A small-molecule ligand and the protein it binds are described below.
Small molecule (SMILES): CC(C)C[C@H](NC(=O)OCC(C)(C)Sc1cccc(Cl)c1)C(=O)N[C@@H](C[C@@H]1CCNC1=O)[C@@H](O)S(=O)(=O)O

Binding-site contacts:
Ligand atom C14 contacts residue VLU1 of chain 1.D at 0.1 Å.
Ligand atom N10 contacts residue HIS168 of chain 1.A at 2.9 Å (h-bond).
Ligand atom C26 contacts residue VLU1 of chain 1.D at 0.0 Å.
Ligand atom N03 contacts residue VLU1 of chain 1.D at 0.1 Å (h-bond).
Ligand atom C19 contacts residue CYS149 of chain 1.A at 1.8 Å (hydrophobic).
Ligand atom C17 contacts residue VLU1 of chain 1.D at 0.4 Å.
Ligand atom C34 contacts residue VLU1 of chain 1.D at 0.0 Å.
Ligand atom C06 contacts residue VLU1 of chain 1.D at 0.1 Å.
Ligand atom O18 contacts residue HIS167 of chain 1.A at 2.9 Å (h-bond).
Ligand atom N10 contacts residue VLU1 of chain 1.D at 0.1 Å (h-bond).
Ligand atom N15 contacts residue VLU1 of chain 1.D at 0.1 Å (h-bond).
Ligand atom C28 contacts residue VLU1 of chain 1.D at 0.0 Å.
Ligand atom C30 contacts residue VLU1 of chain 1.D at 0.0 Å.
Ligand atom C19 contacts residue VLU1 of chain 1.D at 0.1 Å.
Ligand atom C12 contacts residue VLU1 of chain 1.D at 0.1 Å.
Ligand atom CL33 contacts residue VLU1 of chain 1.D at 0.0 Å.
Ligand atom C09 contacts residue VLU1 of chain 1.D at 0.1 Å.
Ligand atom S27 contacts residue VLU1 of chain 1.D at 0.0 Å (h-bond).
Ligand atom C02 contacts residue VLU1 of chain 1.D at 0.0 Å.
Ligand atom N03 contacts residue GLN193 of chain 1.A at 2.7 Å (h-bond).
Ligand atom C23 contacts residue VLU1 of chain 1.D at 0.0 Å.
Ligand atom C11 contacts residue CYS149 of chain 1.A at 2.7 Å (hydrophobic).
Ligand atom C31 contacts residue VLU1 of chain 1.D at 0.0 Å.
Ligand atom C32 contacts residue VLU1 of chain 1.D at 0.0 Å.
Ligand atom C07 contacts residue VLU1 of chain 1.D at 0.1 Å.
Ligand atom C29 contacts residue VLU1 of chain 1.D at 0.0 Å.
Ligand atom O21 contacts residue VLU1 of chain 1.D at 0.1 Å (h-bond).
Ligand atom C11 contacts residue VLU1 of chain 1.D at 0.1 Å.
Ligand atom C05 contacts residue VLU1 of chain 1.D at 0.1 Å.
Ligand atom C04 contacts residue VLU1 of chain 1.D at 0.1 Å.
Ligand atom C16 contacts residue VLU1 of chain 1.D at 0.1 Å.
Ligand atom C08 contacts residue VLU1 of chain 1.D at 0.2 Å.
Ligand atom C24 contacts residue VLU1 of chain 1.D at 0.0 Å.
Ligand atom O22 contacts residue VLU1 of chain 1.D at 0.0 Å (h-bond).
Ligand atom O20 contacts residue CYS149 of chain 1.A at 2.7 Å (h-bond).
Ligand atom O18 contacts residue VLU1 of chain 1.D at 0.2 Å (h-bond).
Ligand atom O20 contacts residue VLU1 of chain 1.D at 1.4 Å.
Ligand atom C13 contacts residue VLU1 of chain 1.D at 0.1 Å.
Ligand atom C25 contacts residue VLU1 of chain 1.D at 0.0 Å.
Ligand atom O01 contacts residue VLU1 of chain 1.D at 0.1 Å (h-bond).

Sequence of chain 1.A:
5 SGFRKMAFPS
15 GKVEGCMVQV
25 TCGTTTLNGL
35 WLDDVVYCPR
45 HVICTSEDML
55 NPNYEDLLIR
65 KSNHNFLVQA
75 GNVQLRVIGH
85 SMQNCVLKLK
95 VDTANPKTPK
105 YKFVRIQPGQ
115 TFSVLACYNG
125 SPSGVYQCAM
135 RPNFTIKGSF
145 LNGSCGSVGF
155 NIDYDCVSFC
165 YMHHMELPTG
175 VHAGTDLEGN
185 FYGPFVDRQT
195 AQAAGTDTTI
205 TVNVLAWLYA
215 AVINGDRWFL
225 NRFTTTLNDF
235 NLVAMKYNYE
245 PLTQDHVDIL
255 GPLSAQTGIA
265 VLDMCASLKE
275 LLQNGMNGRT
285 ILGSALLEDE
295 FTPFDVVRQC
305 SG